A small-molecule ligand and the protein it binds are described below.
Small molecule (SMILES): CCC[C@H](N)C(=O)O

Sequence of chain 1.A:
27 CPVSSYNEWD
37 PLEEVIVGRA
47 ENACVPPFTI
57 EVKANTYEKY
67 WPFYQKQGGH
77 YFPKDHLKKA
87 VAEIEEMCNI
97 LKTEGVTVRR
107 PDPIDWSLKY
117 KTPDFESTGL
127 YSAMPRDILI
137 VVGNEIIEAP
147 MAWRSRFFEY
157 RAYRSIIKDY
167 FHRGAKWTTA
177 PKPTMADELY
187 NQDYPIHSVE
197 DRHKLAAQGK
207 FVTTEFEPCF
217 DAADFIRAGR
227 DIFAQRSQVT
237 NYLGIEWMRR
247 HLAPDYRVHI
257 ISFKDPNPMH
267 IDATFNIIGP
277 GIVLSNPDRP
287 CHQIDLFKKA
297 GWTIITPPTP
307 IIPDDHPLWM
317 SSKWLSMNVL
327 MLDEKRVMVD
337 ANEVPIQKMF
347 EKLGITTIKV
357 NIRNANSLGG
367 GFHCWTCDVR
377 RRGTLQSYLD

Binding-site contacts:
Ligand atom OXT contacts residue SER317 of chain 1.A at 3.2 Å.
Ligand atom CG contacts residue ALA269 of chain 1.A at 4.0 Å (hydrophobic).
Ligand atom CD contacts residue ALA269 of chain 1.A at 3.8 Å (hydrophobic).
Ligand atom CD contacts residue ASP268 of chain 1.A at 3.7 Å.
Ligand atom CD contacts residue LEU321 of chain 1.A at 4.2 Å (hydrophobic).
Ligand atom O contacts residue SER318 of chain 1.A at 2.8 Å (h-bond).
Ligand atom CB contacts residue ALA269 of chain 1.A at 3.5 Å (hydrophobic).
Ligand atom CD contacts residue CYS370 of chain 1.A at 3.5 Å (hydrophobic).
Ligand atom CA contacts residue MET265 of chain 1.A at 3.5 Å (hydrophobic).
Ligand atom CG contacts residue GLY365 of chain 1.A at 4.3 Å.
Ligand atom OXT contacts residue SER318 of chain 1.A at 2.8 Å (h-bond).
Ligand atom O contacts residue ALA269 of chain 1.A at 4.0 Å.
Ligand atom OXT contacts residue ARG285 of chain 1.A at 4.1 Å.
Ligand atom CD contacts residue HIS266 of chain 1.A at 4.3 Å.
Ligand atom CB contacts residue HIS266 of chain 1.A at 4.3 Å.
Ligand atom CD contacts residue GLY365 of chain 1.A at 4.4 Å.
Ligand atom CG contacts residue LEU321 of chain 1.A at 4.2 Å (hydrophobic).
Ligand atom CA contacts residue ARG285 of chain 1.A at 4.2 Å.
Ligand atom CG contacts residue MET265 of chain 1.A at 4.2 Å (hydrophobic).
Ligand atom CB contacts residue MET265 of chain 1.A at 3.6 Å (hydrophobic).
Ligand atom C contacts residue ARG285 of chain 1.A at 3.7 Å.
Ligand atom N contacts residue MET265 of chain 1.A at 2.8 Å (h-bond).
Ligand atom C contacts residue SER317 of chain 1.A at 4.0 Å.
Ligand atom O contacts residue ARG285 of chain 1.A at 2.9 Å (salt-bridge).
Ligand atom CG contacts residue SER317 of chain 1.A at 4.3 Å.
Ligand atom C contacts residue SER318 of chain 1.A at 3.6 Å.